Binding-site contacts:
Ligand atom C01 contacts residue TYR301 of chain 1.B at 4.1 Å (hydrophobic).
Ligand atom C03 contacts residue SER118 of chain 1.B at 3.0 Å.
Ligand atom C07 contacts residue TYR115 of chain 1.B at 3.7 Å (hydrophobic).
Ligand atom N11 contacts residue ALA205 of chain 1.B at 3.4 Å.
Ligand atom N02 contacts residue SER118 of chain 1.B at 3.8 Å.
Ligand atom O12 contacts residue ALA205 of chain 1.B at 3.0 Å (h-bond).
Ligand atom N11 contacts residue GLN119 of chain 1.B at 3.2 Å (h-bond).
Ligand atom C08 contacts residue TYR278 of chain 1.B at 3.9 Å (hydrophobic).
Ligand atom C04 contacts residue TYR301 of chain 1.B at 3.2 Å (hydrophobic).
Ligand atom C01 contacts residue ASP114 of chain 1.B at 3.9 Å.
Ligand atom C08 contacts residue TYR115 of chain 1.B at 3.4 Å (hydrophobic).
Ligand atom C05 contacts residue SER118 of chain 1.B at 3.5 Å.
Ligand atom O12 contacts residue PHE206 of chain 1.B at 3.3 Å.
Ligand atom C06 contacts residue SER118 of chain 1.B at 3.7 Å.
Ligand atom C03 contacts residue TYR115 of chain 1.B at 4.1 Å (hydrophobic).
Ligand atom C14 contacts residue VAL122 of chain 1.B at 3.8 Å (hydrophobic).
Ligand atom O09 contacts residue SER118 of chain 1.B at 4.1 Å.
Ligand atom C01 contacts residue TYR305 of chain 1.B at 3.1 Å (hydrophobic).
Ligand atom C10 contacts residue GLN119 of chain 1.B at 3.3 Å.
Ligand atom C05 contacts residue CYS304 of chain 1.B at 3.7 Å (hydrophobic).
Ligand atom C13 contacts residue GLN119 of chain 1.B at 3.4 Å.
Ligand atom N11 contacts residue TRP166 of chain 1.B at 4.0 Å.
Ligand atom C10 contacts residue TRP275 of chain 1.B at 4.0 Å (hydrophobic).
Ligand atom C01 contacts residue CYS304 of chain 1.B at 4.2 Å (hydrophobic).
Ligand atom C13 contacts residue VAL122 of chain 1.B at 4.0 Å (hydrophobic).
Ligand atom C05 contacts residue TRP275 of chain 1.B at 3.4 Å (hydrophobic).
Ligand atom C14 contacts residue TRP275 of chain 1.B at 3.4 Å (hydrophobic).
Ligand atom C14 contacts residue GLN119 of chain 1.B at 3.5 Å.
Ligand atom C07 contacts residue SER118 of chain 1.B at 3.9 Å.
Ligand atom C07 contacts residue TRP275 of chain 1.B at 3.6 Å (hydrophobic).
Ligand atom C13 contacts residue ALA205 of chain 1.B at 3.0 Å (hydrophobic).
Ligand atom C03 contacts residue ASP114 of chain 1.B at 3.4 Å.
Ligand atom C13 contacts residue PHE206 of chain 1.B at 3.7 Å (hydrophobic).
Ligand atom C06 contacts residue TRP275 of chain 1.B at 3.3 Å (hydrophobic).
Ligand atom C04 contacts residue TYR115 of chain 1.B at 3.9 Å (hydrophobic).
Ligand atom O12 contacts residue GLN119 of chain 1.B at 3.5 Å (h-bond).
Ligand atom O09 contacts residue GLN119 of chain 1.B at 4.0 Å.
Ligand atom C07 contacts residue TYR278 of chain 1.B at 3.8 Å (hydrophobic).
Ligand atom O09 contacts residue TRP166 of chain 1.B at 4.0 Å.
Ligand atom C08 contacts residue TRP166 of chain 1.B at 4.0 Å (hydrophobic).

Sequence of chain 1.B:
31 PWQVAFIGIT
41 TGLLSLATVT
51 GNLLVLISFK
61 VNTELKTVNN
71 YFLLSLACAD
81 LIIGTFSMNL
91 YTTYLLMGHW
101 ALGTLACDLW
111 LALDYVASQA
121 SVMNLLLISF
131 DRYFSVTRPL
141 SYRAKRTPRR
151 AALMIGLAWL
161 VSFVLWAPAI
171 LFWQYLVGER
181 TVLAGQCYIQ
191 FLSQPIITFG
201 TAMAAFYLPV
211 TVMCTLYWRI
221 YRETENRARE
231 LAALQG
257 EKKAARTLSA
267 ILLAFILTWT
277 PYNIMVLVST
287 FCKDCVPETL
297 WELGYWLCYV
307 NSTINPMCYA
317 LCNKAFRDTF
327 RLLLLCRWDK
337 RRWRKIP

The protein below binds the small molecule below.
Small molecule (SMILES): C[N+](C)(C)CC#CCOC1=NOCC1